A protein and the small-molecule ligand that binds it are described below.
Small molecule (SMILES): NC1CCC(Nc2cc(Br)cc3cc(C(=O)O)oc23)CC1

Sequence of chain 1.A:
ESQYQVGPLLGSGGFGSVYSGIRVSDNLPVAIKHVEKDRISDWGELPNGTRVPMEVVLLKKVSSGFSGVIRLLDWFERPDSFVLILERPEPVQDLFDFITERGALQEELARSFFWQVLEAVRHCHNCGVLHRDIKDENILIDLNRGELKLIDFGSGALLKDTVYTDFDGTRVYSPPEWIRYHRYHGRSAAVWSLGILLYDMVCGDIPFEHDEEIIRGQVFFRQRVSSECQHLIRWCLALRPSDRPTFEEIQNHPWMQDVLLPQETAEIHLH

Binding-site contacts:
Ligand atom N20 contacts residue GLU144 of chain 1.A at 2.7 Å (salt-bridge).
Ligand atom C06 contacts residue VAL25 of chain 1.A at 3.6 Å (hydrophobic).
Ligand atom C16 contacts residue GLU144 of chain 1.A at 4.0 Å.
Ligand atom BR13 contacts residue ARG95 of chain 1.A at 3.5 Å.
Ligand atom C10 contacts residue ASP159 of chain 1.A at 3.3 Å.
Ligand atom C05 contacts residue LEU17 of chain 1.A at 4.0 Å (hydrophobic).
Ligand atom BR13 contacts residue LEU147 of chain 1.A at 4.0 Å.
Ligand atom C04 contacts residue ILE158 of chain 1.A at 3.6 Å (hydrophobic).
Ligand atom C16 contacts residue ILE158 of chain 1.A at 3.9 Å (hydrophobic).
Ligand atom C06 contacts residue ILE158 of chain 1.A at 3.9 Å (hydrophobic).
Ligand atom C10 contacts residue ILE158 of chain 1.A at 3.9 Å (hydrophobic).
Ligand atom C09 contacts residue ILE158 of chain 1.A at 3.8 Å (hydrophobic).
Ligand atom O07 contacts residue VAL25 of chain 1.A at 4.0 Å.
Ligand atom C05 contacts residue VAL25 of chain 1.A at 3.9 Å (hydrophobic).
Ligand atom C03 contacts residue LEU147 of chain 1.A at 3.7 Å (hydrophobic).
Ligand atom O11 contacts residue ASP159 of chain 1.A at 3.2 Å.
Ligand atom C03 contacts residue ALA38 of chain 1.A at 3.5 Å (hydrophobic).
Ligand atom C18 contacts residue PHE22 of chain 1.A at 3.5 Å (hydrophobic).
Ligand atom C01 contacts residue ALA38 of chain 1.A at 3.6 Å (hydrophobic).
Ligand atom O12 contacts residue LYS40 of chain 1.A at 3.9 Å.
Ligand atom O11 contacts residue LYS40 of chain 1.A at 2.8 Å (salt-bridge).
Ligand atom C08 contacts residue LEU93 of chain 1.A at 4.0 Å (hydrophobic).
Ligand atom N21 contacts residue VAL25 of chain 1.A at 3.6 Å.
Ligand atom C01 contacts residue LEU147 of chain 1.A at 3.7 Å (hydrophobic).
Ligand atom O12 contacts residue ASP159 of chain 1.A at 2.9 Å (salt-bridge).
Ligand atom N20 contacts residue ASP101 of chain 1.A at 2.9 Å (salt-bridge).
Ligand atom C08 contacts residue ILE158 of chain 1.A at 3.8 Å (hydrophobic).
Ligand atom C19 contacts residue GLY18 of chain 1.A at 3.8 Å.
Ligand atom C10 contacts residue LYS40 of chain 1.A at 3.6 Å.
Ligand atom C14 contacts residue LEU17 of chain 1.A at 3.9 Å (hydrophobic).
Ligand atom C16 contacts residue ASP101 of chain 1.A at 3.5 Å.
Ligand atom C17 contacts residue GLU144 of chain 1.A at 3.9 Å.
Ligand atom C03 contacts residue GLU94 of chain 1.A at 3.7 Å.
Ligand atom C17 contacts residue ASP101 of chain 1.A at 3.2 Å.
Ligand atom O12 contacts residue LEU93 of chain 1.A at 4.0 Å.
Ligand atom O12 contacts residue ILE158 of chain 1.A at 3.9 Å.
Ligand atom C19 contacts residue PHE22 of chain 1.A at 4.0 Å (hydrophobic).
Ligand atom O07 contacts residue ILE158 of chain 1.A at 3.5 Å.
Ligand atom C08 contacts residue ILE77 of chain 1.A at 4.0 Å (hydrophobic).
Ligand atom C04 contacts residue VAL25 of chain 1.A at 4.0 Å (hydrophobic).